The protein below binds the small molecule below.
Small molecule (SMILES): Nc1ncnc2c([C@@H]3O[C@H](CO)[C@@H](O)[C@H]3O)n[nH]c12

Binding-site contacts:
Ligand atom C4' contacts residue ARG43 of chain 1.B at 3.5 Å.
Ligand atom C6 contacts residue PHE159 of chain 1.E at 4.0 Å (hydrophobic).
Ligand atom O2' contacts residue THR90 of chain 1.E at 3.8 Å.
Ligand atom C5' contacts residue HIS4 of chain 1.B at 3.4 Å.
Ligand atom O5' contacts residue HIS4 of chain 1.B at 2.4 Å (h-bond).
Ligand atom N6 contacts residue GLY92 of chain 1.E at 3.7 Å.
Ligand atom C2 contacts residue GLY92 of chain 1.E at 3.5 Å.
Ligand atom O3' contacts residue GLU181 of chain 1.E at 2.5 Å (salt-bridge).
Ligand atom N7 contacts residue PHE159 of chain 1.E at 3.7 Å.
Ligand atom C2 contacts residue SER203 of chain 1.E at 3.6 Å.
Ligand atom O2' contacts residue GLU181 of chain 1.E at 2.5 Å (salt-bridge).
Ligand atom N3 contacts residue THR90 of chain 1.E at 3.3 Å (h-bond).
Ligand atom C5' contacts residue PHE159 of chain 1.E at 3.4 Å (hydrophobic).
Ligand atom N1 contacts residue GLY92 of chain 1.E at 3.2 Å (h-bond).
Ligand atom C2' contacts residue GLU181 of chain 1.E at 3.2 Å.
Ligand atom O3' contacts residue MET64 of chain 1.E at 3.8 Å.
Ligand atom C9 contacts residue GLU179 of chain 1.E at 4.0 Å.
Ligand atom C5 contacts residue PHE159 of chain 1.E at 3.7 Å (hydrophobic).
Ligand atom N7 contacts residue GLU179 of chain 1.E at 4.0 Å.
Ligand atom C1' contacts residue THR90 of chain 1.E at 3.2 Å.
Ligand atom O5' contacts residue ARG43 of chain 1.B at 3.3 Å (salt-bridge).
Ligand atom O2' contacts residue ARG87 of chain 1.E at 3.0 Å (salt-bridge).
Ligand atom C2 contacts residue ASP204 of chain 1.E at 3.8 Å.
Ligand atom N6 contacts residue LEU206 of chain 1.E at 3.4 Å.
Ligand atom C4 contacts residue THR90 of chain 1.E at 4.0 Å.
Ligand atom N1 contacts residue CYS91 of chain 1.E at 3.6 Å.
Ligand atom C9 contacts residue THR90 of chain 1.E at 3.8 Å.
Ligand atom O4' contacts residue ARG43 of chain 1.B at 3.9 Å.
Ligand atom C5 contacts residue ILE178 of chain 1.E at 4.0 Å (hydrophobic).
Ligand atom N8 contacts residue GLU179 of chain 1.E at 3.5 Å.
Ligand atom C2' contacts residue MET180 of chain 1.E at 3.7 Å (hydrophobic).
Ligand atom N3 contacts residue CYS91 of chain 1.E at 3.6 Å.
Ligand atom O4' contacts residue THR90 of chain 1.E at 3.3 Å (h-bond).
Ligand atom C3' contacts residue GLU181 of chain 1.E at 3.5 Å.
Ligand atom N3 contacts residue GLY92 of chain 1.E at 3.9 Å.
Ligand atom N8 contacts residue MET180 of chain 1.E at 3.5 Å.
Ligand atom C2 contacts residue CYS91 of chain 1.E at 3.4 Å (hydrophobic).
Ligand atom O5' contacts residue PHE159 of chain 1.E at 3.8 Å.
Ligand atom C6 contacts residue GLY92 of chain 1.E at 3.5 Å.
Ligand atom O5' contacts residue MET64 of chain 1.E at 3.7 Å.

Sequence of chain 1.B:
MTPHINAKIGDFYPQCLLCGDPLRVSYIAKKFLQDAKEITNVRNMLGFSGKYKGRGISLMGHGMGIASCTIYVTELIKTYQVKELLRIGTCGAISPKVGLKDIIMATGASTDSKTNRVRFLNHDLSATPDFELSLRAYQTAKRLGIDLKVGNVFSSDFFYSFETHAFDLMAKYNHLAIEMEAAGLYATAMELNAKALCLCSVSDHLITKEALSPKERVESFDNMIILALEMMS

Sequence of chain 1.E:
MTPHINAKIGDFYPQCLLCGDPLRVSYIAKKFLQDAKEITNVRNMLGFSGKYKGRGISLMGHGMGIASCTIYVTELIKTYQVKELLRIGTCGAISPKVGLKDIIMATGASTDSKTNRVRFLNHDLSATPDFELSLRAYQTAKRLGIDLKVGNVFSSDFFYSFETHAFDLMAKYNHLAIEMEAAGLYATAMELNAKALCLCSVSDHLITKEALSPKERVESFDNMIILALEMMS